Binding-site contacts:
Ligand atom OP1 contacts residue ASN491 of chain 56.A at 3.6 Å.
Ligand atom O5' contacts residue ASP273 of chain 56.A at 4.1 Å.
Ligand atom O5' contacts residue ASN491 of chain 56.A at 3.5 Å (h-bond).
Ligand atom OP2 contacts residue ASP273 of chain 56.A at 2.4 Å.
Ligand atom OP1 contacts residue PHE272 of chain 56.A at 3.4 Å.
Ligand atom P contacts residue ASN491 of chain 56.A at 3.0 Å.
Ligand atom P contacts residue PHE272 of chain 56.A at 4.3 Å.
Ligand atom P contacts residue TYR271 of chain 56.A at 4.5 Å.
Ligand atom P contacts residue ASP273 of chain 56.A at 2.8 Å.
Ligand atom OP1 contacts residue TYR271 of chain 56.A at 3.1 Å (h-bond).
Ligand atom OP2 contacts residue ASN491 of chain 56.A at 1.7 Å (h-bond).
Ligand atom C5' contacts residue ASN491 of chain 56.A at 4.0 Å.
Ligand atom C5' contacts residue ASP273 of chain 56.A at 3.8 Å.
Ligand atom OP1 contacts residue ASP273 of chain 56.A at 3.3 Å.

Sequence of chain 56.A:
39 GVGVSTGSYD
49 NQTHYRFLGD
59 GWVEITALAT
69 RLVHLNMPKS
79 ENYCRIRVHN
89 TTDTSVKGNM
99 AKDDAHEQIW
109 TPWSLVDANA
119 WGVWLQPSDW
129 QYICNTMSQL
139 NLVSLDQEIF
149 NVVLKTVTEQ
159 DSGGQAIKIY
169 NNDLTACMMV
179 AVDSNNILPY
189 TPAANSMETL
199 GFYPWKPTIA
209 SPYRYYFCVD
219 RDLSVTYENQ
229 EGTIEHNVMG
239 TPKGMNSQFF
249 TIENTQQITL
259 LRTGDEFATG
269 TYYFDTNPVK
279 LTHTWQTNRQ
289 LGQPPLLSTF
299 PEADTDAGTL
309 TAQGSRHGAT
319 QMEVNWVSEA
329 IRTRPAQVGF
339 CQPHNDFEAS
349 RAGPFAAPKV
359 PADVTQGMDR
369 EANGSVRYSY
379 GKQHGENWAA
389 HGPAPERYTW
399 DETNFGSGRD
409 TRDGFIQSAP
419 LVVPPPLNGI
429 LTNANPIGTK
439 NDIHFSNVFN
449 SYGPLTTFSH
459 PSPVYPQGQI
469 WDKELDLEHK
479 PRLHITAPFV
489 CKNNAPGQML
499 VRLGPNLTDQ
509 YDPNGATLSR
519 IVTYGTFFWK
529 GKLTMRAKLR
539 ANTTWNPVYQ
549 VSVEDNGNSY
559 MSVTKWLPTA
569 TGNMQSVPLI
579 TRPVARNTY

The protein below binds the small molecule below.
Small molecule (SMILES): Nc1ncnc2c1ncn2[C@H]1C[C@H](O)[C@@H](COP(=O)(O)O)O1